A small-molecule ligand and the protein it binds are described below.
Small molecule (SMILES): C=CCn1c(=O)c2cnc(Nc3ccc(N4CCN(C)CC4)cc3)nc2n1-c1cccc([C@H](C)O)n1

Sequence of chain 1.A:
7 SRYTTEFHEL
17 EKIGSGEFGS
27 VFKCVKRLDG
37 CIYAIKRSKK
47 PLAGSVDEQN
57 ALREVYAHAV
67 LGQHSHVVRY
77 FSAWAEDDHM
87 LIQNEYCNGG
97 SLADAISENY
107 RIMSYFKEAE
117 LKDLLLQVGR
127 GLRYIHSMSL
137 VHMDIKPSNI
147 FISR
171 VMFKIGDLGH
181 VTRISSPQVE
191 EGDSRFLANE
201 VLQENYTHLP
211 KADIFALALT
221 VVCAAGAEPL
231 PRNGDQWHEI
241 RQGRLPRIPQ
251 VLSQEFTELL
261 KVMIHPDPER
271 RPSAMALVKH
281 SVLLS

Binding-site contacts:
Ligand atom O31 contacts residue ASN90 of chain 1.A at 3.0 Å (h-bond).
Ligand atom N10 contacts residue CYS93 of chain 1.A at 2.9 Å (h-bond).
Ligand atom C20 contacts residue PHE24 of chain 1.A at 3.8 Å (hydrophobic).
Ligand atom C29 contacts residue ASN90 of chain 1.A at 3.4 Å.
Ligand atom C21 contacts residue PHE24 of chain 1.A at 3.8 Å (hydrophobic).
Ligand atom N12 contacts residue CYS93 of chain 1.A at 3.1 Å (h-bond).
Ligand atom C13 contacts residue GLU91 of chain 1.A at 3.1 Å.
Ligand atom C24 contacts residue ILE19 of chain 1.A at 3.6 Å (hydrophobic).
Ligand atom C24 contacts residue VAL27 of chain 1.A at 3.8 Å (hydrophobic).
Ligand atom C11 contacts residue PHE147 of chain 1.A at 3.6 Å (hydrophobic).
Ligand atom N32 contacts residue PHE147 of chain 1.A at 3.4 Å.
Ligand atom C33 contacts residue CYS93 of chain 1.A at 3.2 Å (hydrophobic).
Ligand atom C33 contacts residue TYR92 of chain 1.A at 3.4 Å (hydrophobic).
Ligand atom C17 contacts residue PHE147 of chain 1.A at 3.8 Å (hydrophobic).
Ligand atom C24 contacts residue GLY20 of chain 1.A at 3.7 Å.
Ligand atom C25 contacts residue VAL27 of chain 1.A at 3.5 Å (hydrophobic).
Ligand atom C14 contacts residue PHE147 of chain 1.A at 3.8 Å (hydrophobic).
Ligand atom C09 contacts residue GLY96 of chain 1.A at 3.7 Å.
Ligand atom O22 contacts residue ASP177 of chain 1.A at 2.7 Å (salt-bridge).
Ligand atom C17 contacts residue VAL27 of chain 1.A at 3.7 Å (hydrophobic).
Ligand atom C04 contacts residue ASP100 of chain 1.A at 3.8 Å.
Ligand atom O31 contacts residue VAL74 of chain 1.A at 3.4 Å.
Ligand atom C09 contacts residue ILE19 of chain 1.A at 3.8 Å (hydrophobic).
Ligand atom N12 contacts residue PHE147 of chain 1.A at 3.8 Å.
Ligand atom C27 contacts residue ASP177 of chain 1.A at 3.1 Å.
Ligand atom C34 contacts residue TYR92 of chain 1.A at 3.8 Å (hydrophobic).
Ligand atom N12 contacts residue GLU91 of chain 1.A at 3.6 Å (salt-bridge).
Ligand atom C29 contacts residue ALA40 of chain 1.A at 3.7 Å (hydrophobic).
Ligand atom C08 contacts residue GLY96 of chain 1.A at 3.7 Å.
Ligand atom C09 contacts residue CYS93 of chain 1.A at 3.4 Å (hydrophobic).
Ligand atom N26 contacts residue PHE147 of chain 1.A at 3.7 Å.
Ligand atom C04 contacts residue ILE19 of chain 1.A at 3.5 Å (hydrophobic).
Ligand atom N16 contacts residue PHE147 of chain 1.A at 3.6 Å.
Ligand atom N18 contacts residue PHE147 of chain 1.A at 3.6 Å.
Ligand atom C11 contacts residue CYS93 of chain 1.A at 3.8 Å (hydrophobic).
Ligand atom C06 contacts residue ILE19 of chain 1.A at 3.8 Å (hydrophobic).
Ligand atom C15 contacts residue PHE147 of chain 1.A at 3.3 Å (hydrophobic).
Ligand atom N18 contacts residue VAL27 of chain 1.A at 3.8 Å.
Ligand atom C33 contacts residue GLY96 of chain 1.A at 3.8 Å.
Ligand atom C14 contacts residue ALA40 of chain 1.A at 3.8 Å (hydrophobic).